Sequence of chain 2.A:
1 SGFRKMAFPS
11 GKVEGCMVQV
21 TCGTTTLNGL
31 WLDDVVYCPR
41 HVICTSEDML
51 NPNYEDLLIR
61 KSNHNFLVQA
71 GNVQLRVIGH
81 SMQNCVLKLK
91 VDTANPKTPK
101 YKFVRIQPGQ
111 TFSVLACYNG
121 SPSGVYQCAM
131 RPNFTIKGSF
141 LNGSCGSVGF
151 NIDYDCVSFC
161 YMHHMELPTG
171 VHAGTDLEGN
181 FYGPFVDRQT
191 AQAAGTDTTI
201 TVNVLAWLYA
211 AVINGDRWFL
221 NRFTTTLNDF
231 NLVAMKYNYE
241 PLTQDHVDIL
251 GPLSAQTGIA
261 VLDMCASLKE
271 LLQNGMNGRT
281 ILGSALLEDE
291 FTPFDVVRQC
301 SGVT

The protein below binds the small molecule below.
Small molecule (SMILES): O=C(Cc1cncc2ccccc12)Nc1ccccc1

Sequence of chain 1.A:
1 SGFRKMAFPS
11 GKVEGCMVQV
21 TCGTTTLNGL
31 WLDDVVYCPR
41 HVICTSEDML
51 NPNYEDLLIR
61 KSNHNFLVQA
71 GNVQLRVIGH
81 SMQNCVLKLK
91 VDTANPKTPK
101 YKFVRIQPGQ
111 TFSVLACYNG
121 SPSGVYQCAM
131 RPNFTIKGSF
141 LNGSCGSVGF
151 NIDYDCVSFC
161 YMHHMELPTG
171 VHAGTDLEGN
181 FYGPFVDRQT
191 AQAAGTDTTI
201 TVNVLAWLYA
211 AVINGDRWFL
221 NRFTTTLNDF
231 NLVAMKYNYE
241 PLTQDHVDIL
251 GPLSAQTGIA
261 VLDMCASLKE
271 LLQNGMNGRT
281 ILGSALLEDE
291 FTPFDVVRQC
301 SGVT

Binding-site contacts:
Ligand atom C4 contacts residue PHE140 of chain 1.A at 3.1 Å (hydrophobic).
Ligand atom C13 contacts residue MET165 of chain 1.A at 3.4 Å (hydrophobic).
Ligand atom C5 contacts residue PHE140 of chain 1.A at 3.9 Å (hydrophobic).
Ligand atom C13 contacts residue MET49 of chain 1.A at 3.5 Å (hydrophobic).
Ligand atom C8 contacts residue ASN142 of chain 1.A at 3.6 Å.
Ligand atom N contacts residue PHE140 of chain 1.A at 3.5 Å.
Ligand atom C6 contacts residue LEU141 of chain 1.A at 3.7 Å (hydrophobic).
Ligand atom C10 contacts residue ASN142 of chain 1.A at 4.0 Å.
Ligand atom O contacts residue MET165 of chain 1.A at 3.4 Å.
Ligand atom C contacts residue GLU166 of chain 1.A at 3.9 Å.
Ligand atom C5 contacts residue LEU141 of chain 1.A at 3.6 Å (hydrophobic).
Ligand atom C2 contacts residue CYS145 of chain 1.A at 4.0 Å (hydrophobic).
Ligand atom C5 contacts residue ASN142 of chain 1.A at 3.7 Å.
Ligand atom C7 contacts residue ASN142 of chain 1.A at 3.7 Å.
Ligand atom N contacts residue GLU166 of chain 1.A at 3.6 Å.
Ligand atom N1 contacts residue HIS164 of chain 1.A at 3.9 Å.
Ligand atom C contacts residue MET165 of chain 1.A at 3.7 Å (hydrophobic).
Ligand atom C contacts residue HIS164 of chain 1.A at 3.8 Å.
Ligand atom C1 contacts residue CYS145 of chain 1.A at 3.2 Å (hydrophobic).
Ligand atom C15 contacts residue GLN189 of chain 1.A at 3.5 Å.
Ligand atom C1 contacts residue HIS164 of chain 1.A at 3.8 Å.
Ligand atom O contacts residue GLU166 of chain 1.A at 2.9 Å (salt-bridge).
Ligand atom N contacts residue HIS163 of chain 1.A at 2.9 Å (h-bond).
Ligand atom C9 contacts residue ASN142 of chain 1.A at 3.4 Å.
Ligand atom C4 contacts residue GLU166 of chain 1.A at 3.4 Å.
Ligand atom C14 contacts residue GLN189 of chain 1.A at 3.4 Å.
Ligand atom C3 contacts residue HIS163 of chain 1.A at 3.0 Å.
Ligand atom C6 contacts residue SER1 of chain 2.A at 4.0 Å.
Ligand atom N contacts residue SER144 of chain 1.A at 3.9 Å.
Ligand atom N contacts residue LEU141 of chain 1.A at 3.9 Å.
Ligand atom C6 contacts residue ASN142 of chain 1.A at 3.6 Å.
Ligand atom N contacts residue HIS172 of chain 1.A at 3.9 Å.
Ligand atom C6 contacts residue GLU166 of chain 1.A at 4.0 Å.
Ligand atom C6 contacts residue PHE140 of chain 1.A at 3.9 Å (hydrophobic).
Ligand atom C5 contacts residue GLU166 of chain 1.A at 3.9 Å.
Ligand atom C3 contacts residue GLU166 of chain 1.A at 3.8 Å.
Ligand atom C12 contacts residue MET165 of chain 1.A at 3.7 Å (hydrophobic).
Ligand atom C14 contacts residue MET49 of chain 1.A at 4.0 Å (hydrophobic).
Ligand atom C4 contacts residue LEU141 of chain 1.A at 3.7 Å (hydrophobic).
Ligand atom C12 contacts residue MET49 of chain 1.A at 3.7 Å (hydrophobic).